Sequence of chain 1.C:
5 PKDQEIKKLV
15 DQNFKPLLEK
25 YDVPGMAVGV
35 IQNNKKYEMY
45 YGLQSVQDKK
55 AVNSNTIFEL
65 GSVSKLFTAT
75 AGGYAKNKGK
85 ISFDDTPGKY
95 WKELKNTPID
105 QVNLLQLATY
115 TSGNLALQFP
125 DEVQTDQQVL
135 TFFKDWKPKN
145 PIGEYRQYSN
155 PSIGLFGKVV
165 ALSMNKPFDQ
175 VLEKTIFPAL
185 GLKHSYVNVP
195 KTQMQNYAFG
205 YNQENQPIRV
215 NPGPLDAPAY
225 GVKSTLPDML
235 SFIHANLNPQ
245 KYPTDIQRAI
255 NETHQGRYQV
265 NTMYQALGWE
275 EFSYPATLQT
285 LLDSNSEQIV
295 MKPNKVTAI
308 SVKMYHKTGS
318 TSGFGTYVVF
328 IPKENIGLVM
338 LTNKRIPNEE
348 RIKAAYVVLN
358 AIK

The protein below binds the small molecule below.
Small molecule (SMILES): O=P(O)(O)OB(O)CNS(=O)(=O)c1ccc(-c2nnn[nH]2)cc1

Binding-site contacts:
Ligand atom C12 contacts residue LYS69 of chain 1.C at 3.5 Å.
Ligand atom O15 contacts residue GLY316 of chain 1.C at 3.8 Å.
Ligand atom N contacts residue TYR224 of chain 1.C at 3.9 Å.
Ligand atom C3 contacts residue ASN154 of chain 1.C at 3.9 Å.
Ligand atom N11 contacts residue SER66 of chain 1.C at 3.6 Å.
Ligand atom C6 contacts residue THR318 of chain 1.C at 3.6 Å.
Ligand atom N34 contacts residue SER319 of chain 1.C at 3.8 Å.
Ligand atom N34 contacts residue VAL214 of chain 1.C at 3.6 Å.
Ligand atom N33 contacts residue SER319 of chain 1.C at 2.9 Å (h-bond).
Ligand atom O5 contacts residue GLY316 of chain 1.C at 3.4 Å (h-bond).
Ligand atom N35 contacts residue VAL214 of chain 1.C at 3.2 Å.
Ligand atom O2 contacts residue TYR152 of chain 1.C at 3.6 Å.
Ligand atom N contacts residue VAL214 of chain 1.C at 3.6 Å.
Ligand atom C12 contacts residue SER66 of chain 1.C at 2.4 Å.
Ligand atom C7 contacts residue SER317 of chain 1.C at 3.7 Å.
Ligand atom O15 contacts residue SER66 of chain 1.C at 2.5 Å (h-bond).
Ligand atom C4 contacts residue TYR224 of chain 1.C at 3.7 Å (hydrophobic).
Ligand atom O8 contacts residue LEU121 of chain 1.C at 3.8 Å.
Ligand atom O15 contacts residue SER317 of chain 1.C at 2.8 Å (h-bond).
Ligand atom O5 contacts residue THR315 of chain 1.C at 3.0 Å (h-bond).
Ligand atom N35 contacts residue ASN215 of chain 1.C at 3.1 Å (h-bond).
Ligand atom S1 contacts residue ASN154 of chain 1.C at 3.9 Å.
Ligand atom O10 contacts residue GLN122 of chain 1.C at 3.6 Å.
Ligand atom O5 contacts residue SER317 of chain 1.C at 3.6 Å.
Ligand atom C3 contacts residue GLN122 of chain 1.C at 3.5 Å.
Ligand atom O8 contacts residue GLN122 of chain 1.C at 2.7 Å (h-bond).
Ligand atom C2 contacts residue GLN122 of chain 1.C at 3.6 Å.
Ligand atom N33 contacts residue THR318 of chain 1.C at 3.4 Å.
Ligand atom P1 contacts residue TYR152 of chain 1.C at 3.9 Å.
Ligand atom O14 contacts residue SER66 of chain 1.C at 2.3 Å (h-bond).
Ligand atom O8 contacts residue ASN154 of chain 1.C at 2.6 Å (h-bond).
Ligand atom C6 contacts residue SER317 of chain 1.C at 3.9 Å.
Ligand atom B13 contacts residue LYS69 of chain 1.C at 3.7 Å.
Ligand atom O14 contacts residue TYR152 of chain 1.C at 2.6 Å (h-bond).
Ligand atom P1 contacts residue SER66 of chain 1.C at 3.8 Å.
Ligand atom B13 contacts residue TYR152 of chain 1.C at 3.3 Å.
Ligand atom B13 contacts residue SER66 of chain 1.C at 1.4 Å.
Ligand atom N34 contacts residue ASN215 of chain 1.C at 3.8 Å.
Ligand atom C3 contacts residue TYR224 of chain 1.C at 3.6 Å (hydrophobic).
Ligand atom S1 contacts residue GLN122 of chain 1.C at 3.5 Å (h-bond).